Sequence of chain 1.E:
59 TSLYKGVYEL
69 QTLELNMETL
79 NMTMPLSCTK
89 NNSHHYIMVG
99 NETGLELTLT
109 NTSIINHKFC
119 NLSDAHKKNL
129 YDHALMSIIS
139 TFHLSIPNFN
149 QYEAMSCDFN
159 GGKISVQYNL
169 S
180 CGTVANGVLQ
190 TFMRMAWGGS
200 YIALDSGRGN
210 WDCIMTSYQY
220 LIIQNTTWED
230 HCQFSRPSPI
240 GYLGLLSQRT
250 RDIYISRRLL

Binding-site contacts:
Ligand atom C5 contacts residue MET80 of chain 1.E at 4.2 Å (hydrophobic).
Ligand atom C3 contacts residue ASN79 of chain 1.E at 3.8 Å.
Ligand atom C2 contacts residue GLU76 of chain 1.E at 4.0 Å.
Ligand atom C1 contacts residue THR77 of chain 1.E at 4.4 Å.
Ligand atom O5 contacts residue ASN79 of chain 1.E at 2.4 Å (h-bond).
Ligand atom O6 contacts residue ASN60 of chain 1.F at 4.4 Å.
Ligand atom C1 contacts residue ASN79 of chain 1.E at 1.4 Å.
Ligand atom O5 contacts residue THR77 of chain 1.E at 3.4 Å (h-bond).
Ligand atom C2 contacts residue TRP24 of chain 1.F at 3.8 Å (hydrophobic).
Ligand atom O4 contacts residue TRP24 of chain 1.F at 3.3 Å.
Ligand atom N2 contacts residue ASN79 of chain 1.E at 2.8 Å (h-bond).
Ligand atom O6 contacts residue ASN79 of chain 1.E at 4.3 Å.
Ligand atom C6 contacts residue THR77 of chain 1.E at 3.4 Å.
Ligand atom C1 contacts residue GLU76 of chain 1.E at 4.1 Å.
Ligand atom O7 contacts residue ASN99 of chain 1.E at 4.4 Å.
Ligand atom C5 contacts residue ASN79 of chain 1.E at 3.7 Å.
Ligand atom O7 contacts residue TRP227 of chain 1.E at 3.6 Å.
Ligand atom O4 contacts residue SER67 of chain 1.G at 3.9 Å.
Ligand atom C4 contacts residue ASN79 of chain 1.E at 4.3 Å.
Ligand atom C6 contacts residue MET80 of chain 1.E at 4.4 Å (hydrophobic).
Ligand atom C5 contacts residue THR77 of chain 1.E at 4.1 Å.
Ligand atom O7 contacts residue GLU76 of chain 1.E at 4.2 Å.
Ligand atom C5 contacts residue TRP24 of chain 1.F at 4.1 Å (hydrophobic).
Ligand atom O6 contacts residue THR77 of chain 1.E at 2.7 Å (h-bond).
Ligand atom O4 contacts residue GLY66 of chain 1.G at 4.2 Å.
Ligand atom C8 contacts residue ASN79 of chain 1.E at 4.2 Å.
Ligand atom O3 contacts residue SER67 of chain 1.G at 4.3 Å.
Ligand atom O5 contacts residue GLU76 of chain 1.E at 4.0 Å.
Ligand atom O6 contacts residue MET80 of chain 1.E at 3.8 Å.
Ligand atom O5 contacts residue TRP24 of chain 1.F at 3.2 Å.
Ligand atom C2 contacts residue ASN79 of chain 1.E at 2.5 Å.
Ligand atom C8 contacts residue GLU76 of chain 1.E at 3.5 Å.
Ligand atom C4 contacts residue TRP24 of chain 1.F at 4.2 Å (hydrophobic).
Ligand atom C7 contacts residue ASN79 of chain 1.E at 3.7 Å.
Ligand atom C6 contacts residue TRP24 of chain 1.F at 4.1 Å (hydrophobic).
Ligand atom C1 contacts residue TRP24 of chain 1.F at 3.6 Å (hydrophobic).
Ligand atom O2 contacts residue TRP24 of chain 1.F at 3.0 Å.
Ligand atom C7 contacts residue GLU76 of chain 1.E at 4.1 Å.
Ligand atom C8 contacts residue ILE64 of chain 1.F at 4.3 Å (hydrophobic).
Ligand atom O2 contacts residue TRP24 of chain 1.F at 4.3 Å.

Sequence of chain 1.G:
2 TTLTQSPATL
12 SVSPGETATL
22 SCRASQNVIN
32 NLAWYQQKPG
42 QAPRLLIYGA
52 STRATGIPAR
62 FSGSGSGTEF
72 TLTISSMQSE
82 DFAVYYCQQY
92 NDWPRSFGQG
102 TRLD

A small-molecule ligand and the protein it binds are described below.
Small molecule (SMILES): CC(=O)N[C@H]1[C@H](O[C@H]2[C@H](O)[C@@H](NC(C)=O)CO[C@@H]2CO)O[C@H](CO)[C@@H](O[C@@H]2O[C@H](CO[C@H]3O[C@H](CO)[C@@H](O)[C@H](O)[C@@H]3O)[C@@H](O)[C@H](O)[C@@H]2O)[C@@H]1O

Sequence of chain 1.F:
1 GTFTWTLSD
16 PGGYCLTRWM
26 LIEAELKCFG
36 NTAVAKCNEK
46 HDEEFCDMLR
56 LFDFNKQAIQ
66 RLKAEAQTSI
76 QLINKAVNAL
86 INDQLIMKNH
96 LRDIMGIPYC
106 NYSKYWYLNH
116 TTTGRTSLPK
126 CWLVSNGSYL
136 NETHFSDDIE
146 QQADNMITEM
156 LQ